Sequence of chain 2.A:
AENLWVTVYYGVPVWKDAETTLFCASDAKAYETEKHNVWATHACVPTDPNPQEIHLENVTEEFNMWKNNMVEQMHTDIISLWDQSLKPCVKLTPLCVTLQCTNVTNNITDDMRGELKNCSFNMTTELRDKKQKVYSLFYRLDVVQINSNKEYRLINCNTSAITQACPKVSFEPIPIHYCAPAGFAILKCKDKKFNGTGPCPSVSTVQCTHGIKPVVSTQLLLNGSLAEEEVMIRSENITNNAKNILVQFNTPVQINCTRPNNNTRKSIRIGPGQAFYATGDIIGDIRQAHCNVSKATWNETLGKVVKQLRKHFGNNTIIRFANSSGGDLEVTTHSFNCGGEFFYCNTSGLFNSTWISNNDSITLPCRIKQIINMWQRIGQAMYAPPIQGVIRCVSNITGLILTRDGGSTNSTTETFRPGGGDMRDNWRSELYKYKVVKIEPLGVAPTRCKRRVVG

The small molecule below binds the protein below.
Small molecule (SMILES): CC(=O)N[C@H]1[C@H](O[C@H]2[C@H](O)[C@@H](NC(C)=O)CO[C@@H]2CO)O[C@H](CO)[C@@H](O[C@@H]2O[C@H](CO)[C@@H](O)[C@H](O)[C@@H]2O)[C@@H]1O

Binding-site contacts:
Ligand atom C1 contacts residue ASN265 of chain 2.A at 1.4 Å.
Ligand atom C8 contacts residue SER303 of chain 2.A at 3.6 Å.
Ligand atom C8 contacts residue ASN301 of chain 2.A at 3.9 Å.
Ligand atom C5 contacts residue GLN263 of chain 2.A at 4.0 Å.
Ligand atom O6 contacts residue ASN265 of chain 2.A at 4.4 Å.
Ligand atom C5 contacts residue ASN265 of chain 2.A at 3.6 Å.
Ligand atom C8 contacts residue VAL302 of chain 2.A at 4.2 Å (hydrophobic).
Ligand atom C8 contacts residue SER381 of chain 2.A at 3.6 Å.
Ligand atom O6 contacts residue ARG412 of chain 2.A at 4.0 Å.
Ligand atom C2 contacts residue ASN265 of chain 2.A at 2.5 Å.
Ligand atom C5 contacts residue VAL414 of chain 2.A at 4.5 Å (hydrophobic).
Ligand atom N2 contacts residue GLN263 of chain 2.A at 3.9 Å.
Ligand atom N2 contacts residue ASN265 of chain 2.A at 3.0 Å (h-bond).
Ligand atom O5 contacts residue VAL414 of chain 2.A at 3.8 Å.
Ligand atom C8 contacts residue GLN263 of chain 2.A at 4.3 Å.
Ligand atom C7 contacts residue SER381 of chain 2.A at 4.4 Å.
Ligand atom C3 contacts residue GLN263 of chain 2.A at 4.3 Å.
Ligand atom O5 contacts residue ASN265 of chain 2.A at 2.3 Å (h-bond).
Ligand atom C4 contacts residue ASN265 of chain 2.A at 4.2 Å.
Ligand atom O7 contacts residue ASN301 of chain 2.A at 4.3 Å.
Ligand atom C3 contacts residue ASN265 of chain 2.A at 3.8 Å.
Ligand atom C7 contacts residue ASN265 of chain 2.A at 3.5 Å.
Ligand atom O7 contacts residue ASN265 of chain 2.A at 3.5 Å (h-bond).
Ligand atom C1 contacts residue VAL414 of chain 2.A at 4.0 Å (hydrophobic).
Ligand atom C2 contacts residue GLN263 of chain 2.A at 4.4 Å.
Ligand atom O7 contacts residue SER381 of chain 2.A at 4.2 Å.
Ligand atom C1 contacts residue GLN263 of chain 2.A at 4.3 Å.
Ligand atom C8 contacts residue ASN265 of chain 2.A at 4.0 Å.
Ligand atom O6 contacts residue VAL414 of chain 2.A at 4.1 Å.